Sequence of chain 3.B:
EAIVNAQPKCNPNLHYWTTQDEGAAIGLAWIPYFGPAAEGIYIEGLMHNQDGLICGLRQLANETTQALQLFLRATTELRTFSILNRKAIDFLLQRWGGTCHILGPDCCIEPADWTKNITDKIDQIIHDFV

Binding-site contacts:
Ligand atom C2 contacts residue ASN117 of chain 3.B at 2.5 Å.
Ligand atom C4 contacts residue LYS121 of chain 3.B at 3.6 Å.
Ligand atom O7 contacts residue LYS121 of chain 3.B at 4.1 Å.
Ligand atom C1 contacts residue ASN117 of chain 3.B at 1.4 Å.
Ligand atom C8 contacts residue TRP114 of chain 3.B at 4.1 Å (hydrophobic).
Ligand atom O3 contacts residue LYS121 of chain 3.B at 3.6 Å.
Ligand atom C3 contacts residue LYS121 of chain 3.B at 4.0 Å.
Ligand atom C8 contacts residue THR115 of chain 1.B at 3.6 Å.
Ligand atom C2 contacts residue LYS121 of chain 3.B at 4.2 Å.
Ligand atom C5 contacts residue ASN117 of chain 3.B at 3.6 Å.
Ligand atom C8 contacts residue ASN117 of chain 3.B at 3.5 Å.
Ligand atom C3 contacts residue ASN117 of chain 3.B at 3.9 Å.
Ligand atom O5 contacts residue ASN117 of chain 3.B at 2.3 Å (h-bond).
Ligand atom C4 contacts residue ASN117 of chain 3.B at 4.2 Å.
Ligand atom C1 contacts residue LEU103 of chain 1.B at 4.5 Å (hydrophobic).
Ligand atom O4 contacts residue LYS121 of chain 3.B at 4.2 Å.
Ligand atom N2 contacts residue ASN117 of chain 3.B at 2.5 Å (h-bond).
Ligand atom C7 contacts residue ASN117 of chain 3.B at 3.0 Å.
Ligand atom O7 contacts residue ASN117 of chain 3.B at 3.8 Å.

A protein and the small-molecule ligand that binds it are described below.
Small molecule (SMILES): CC(=O)N[C@@H]1[C@@H](O)[C@H](O)[C@@H](CO)O[C@H]1O

Sequence of chain 1.B:
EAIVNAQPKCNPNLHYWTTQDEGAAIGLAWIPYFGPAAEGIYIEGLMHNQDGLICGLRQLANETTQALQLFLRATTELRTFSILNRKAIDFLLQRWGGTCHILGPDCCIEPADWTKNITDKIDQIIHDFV